Binding-site contacts:
Ligand atom C10 contacts residue ILE37 of chain 1.A at 3.6 Å (hydrophobic).
Ligand atom C10 contacts residue MET98 of chain 1.A at 3.5 Å (hydrophobic).
Ligand atom C33 contacts residue PHE2 of chain 1.H at 3.5 Å (hydrophobic).
Ligand atom C01 contacts residue MET98 of chain 1.H at 3.4 Å (hydrophobic).
Ligand atom C13 contacts residue ASP105 of chain 1.H at 3.3 Å.
Ligand atom C02 contacts residue TYR39 of chain 1.H at 3.6 Å (hydrophobic).
Ligand atom C09 contacts residue SER100 of chain 1.A at 3.4 Å.
Ligand atom C35 contacts residue TYR106 of chain 1.H at 3.6 Å (hydrophobic).
Ligand atom C22 contacts residue TYR39 of chain 1.A at 3.1 Å (hydrophobic).
Ligand atom O30 contacts residue LYS107 of chain 1.H at 2.8 Å (salt-bridge).
Ligand atom N43 contacts residue ARG108 of chain 1.H at 3.0 Å (salt-bridge).
Ligand atom C22 contacts residue ASP105 of chain 1.H at 3.0 Å.
Ligand atom C01 contacts residue ILE37 of chain 1.H at 3.6 Å (hydrophobic).
Ligand atom C24 contacts residue ASP105 of chain 1.H at 3.3 Å.
Ligand atom N26 contacts residue ASP105 of chain 1.H at 2.9 Å (salt-bridge).
Ligand atom C16 contacts residue TYR39 of chain 1.A at 3.4 Å (hydrophobic).
Ligand atom C29 contacts residue LYS107 of chain 1.H at 3.4 Å.
Ligand atom C08 contacts residue ILE99 of chain 1.A at 3.4 Å (hydrophobic).
Ligand atom O19 contacts residue ILE37 of chain 1.A at 3.4 Å.
Ligand atom O20 contacts residue MET98 of chain 1.A at 3.2 Å.
Ligand atom C37 contacts residue LYS107 of chain 1.H at 3.5 Å.
Ligand atom C08 contacts residue SER100 of chain 1.A at 3.5 Å.
Ligand atom C09 contacts residue MET98 of chain 1.A at 3.3 Å (hydrophobic).
Ligand atom C09 contacts residue ILE99 of chain 1.A at 3.5 Å (hydrophobic).
Ligand atom C23 contacts residue ASP105 of chain 1.H at 3.0 Å.
Ligand atom C17 contacts residue TYR39 of chain 1.A at 3.5 Å (hydrophobic).
Ligand atom C21 contacts residue TYR39 of chain 1.A at 3.1 Å (hydrophobic).
Ligand atom C35 contacts residue TYR39 of chain 1.A at 3.2 Å (hydrophobic).
Ligand atom C06 contacts residue MET98 of chain 1.H at 3.4 Å (hydrophobic).
Ligand atom C25 contacts residue GLN49 of chain 1.A at 3.4 Å.
Ligand atom C17 contacts residue ASP105 of chain 1.H at 3.6 Å.
Ligand atom C21 contacts residue ASP105 of chain 1.H at 3.4 Å.
Ligand atom C21 contacts residue TYR106 of chain 1.H at 3.3 Å (hydrophobic).
Ligand atom O19 contacts residue ALA104 of chain 1.H at 2.7 Å (h-bond).
Ligand atom C23 contacts residue TYR39 of chain 1.A at 3.5 Å (hydrophobic).
Ligand atom C25 contacts residue ASP105 of chain 1.H at 3.6 Å.
Ligand atom O32 contacts residue THR3 of chain 1.H at 3.1 Å.
Ligand atom C18 contacts residue ALA104 of chain 1.H at 3.3 Å (hydrophobic).
Ligand atom O34 contacts residue TYR39 of chain 1.A at 2.9 Å (h-bond).
Ligand atom O20 contacts residue TYR106 of chain 1.H at 3.1 Å.

This protein binds this small molecule.
Small molecule (SMILES): Cc1c(-c2ccccc2)cccc1N1C(=O)c2cc(CN[C@H](C(=O)O)[C@H](C)O)c(OCc3cccc(C#N)c3)cc2C1=O

Sequence of chain 1.A:
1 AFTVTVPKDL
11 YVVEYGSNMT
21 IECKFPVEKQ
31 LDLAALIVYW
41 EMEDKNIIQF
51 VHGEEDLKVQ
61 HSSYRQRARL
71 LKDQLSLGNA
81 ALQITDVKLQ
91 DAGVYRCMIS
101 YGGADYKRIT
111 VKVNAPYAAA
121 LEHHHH

Sequence of chain 1.H:
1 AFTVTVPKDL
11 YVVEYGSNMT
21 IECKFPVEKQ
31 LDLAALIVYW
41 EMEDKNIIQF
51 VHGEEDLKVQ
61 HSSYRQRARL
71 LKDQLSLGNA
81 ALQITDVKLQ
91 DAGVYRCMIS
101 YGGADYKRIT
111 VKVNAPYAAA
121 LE